Sequence of chain 1.B:
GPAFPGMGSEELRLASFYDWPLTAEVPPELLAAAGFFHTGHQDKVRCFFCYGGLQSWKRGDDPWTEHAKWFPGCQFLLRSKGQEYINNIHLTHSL

Sequence of chain 2.A:
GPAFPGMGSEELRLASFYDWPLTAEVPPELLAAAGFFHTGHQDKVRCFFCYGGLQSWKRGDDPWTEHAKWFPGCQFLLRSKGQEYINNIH

The small molecule below binds the protein below.
Small molecule (SMILES): CC(C)[C@H](NC(=O)[C@H](C)N)C(=O)N1CCC[C@H]1C(=O)N[C@@H](CC1=c2ccccc2=NC1)C(=O)O

Binding-site contacts:
Ligand atom CB contacts residue TRP95 of chain 2.A at 3.7 Å (hydrophobic).
Ligand atom CA contacts residue GLU104 of chain 2.A at 3.7 Å.
Ligand atom CA contacts residue ASP99 of chain 2.A at 3.6 Å.
Ligand atom CG2 contacts residue GLN93 of chain 2.A at 3.8 Å.
Ligand atom C contacts residue GLN93 of chain 2.A at 3.7 Å.
Ligand atom NE1 contacts residue VAL83 of chain 2.A at 3.5 Å (h-bond).
Ligand atom N contacts residue GLN93 of chain 2.A at 3.0 Å (h-bond).
Ligand atom C contacts residue LEU92 of chain 2.A at 3.6 Å (hydrophobic).
Ligand atom O contacts residue LEU92 of chain 2.A at 3.4 Å.
Ligand atom CZ2 contacts residue THR77 of chain 2.A at 3.8 Å.
Ligand atom CB contacts residue GLN93 of chain 2.A at 3.4 Å.
Ligand atom CA contacts residue GLY91 of chain 2.A at 3.2 Å.
Ligand atom CB contacts residue GLN93 of chain 2.A at 3.3 Å.
Ligand atom CD contacts residue TRP108 of chain 2.A at 3.6 Å (hydrophobic).
Ligand atom C contacts residue GLU104 of chain 2.A at 3.8 Å.
Ligand atom CB contacts residue GLU104 of chain 2.A at 3.8 Å.
Ligand atom N contacts residue LEU92 of chain 2.A at 3.7 Å.
Ligand atom CG contacts residue TRP108 of chain 2.A at 3.4 Å (hydrophobic).
Ligand atom CA contacts residue SER94 of chain 2.A at 3.5 Å.
Ligand atom CH2 contacts residue ARG84 of chain 2.A at 3.0 Å.
Ligand atom NE1 contacts residue LEU92 of chain 2.A at 3.1 Å (h-bond).
Ligand atom CA contacts residue GLN93 of chain 2.A at 3.4 Å.
Ligand atom O contacts residue GLN93 of chain 2.A at 2.9 Å (h-bond).
Ligand atom CD1 contacts residue GLY91 of chain 2.A at 3.4 Å.
Ligand atom O contacts residue GLU104 of chain 2.A at 3.3 Å (salt-bridge).
Ligand atom O contacts residue TRP108 of chain 2.A at 3.0 Å (h-bond).
Ligand atom N contacts residue GLU104 of chain 2.A at 3.0 Å (salt-bridge).
Ligand atom CD1 contacts residue GLN93 of chain 2.A at 3.6 Å.
Ligand atom CZ3 contacts residue ARG84 of chain 2.A at 3.5 Å.
Ligand atom CZ2 contacts residue LYS82 of chain 2.A at 3.6 Å.
Ligand atom N contacts residue ASP99 of chain 2.A at 2.7 Å (salt-bridge).
Ligand atom NE1 contacts residue GLY91 of chain 2.A at 3.3 Å.
Ligand atom CB contacts residue ASP99 of chain 2.A at 3.8 Å.
Ligand atom N contacts residue GLY91 of chain 2.A at 3.4 Å (h-bond).
Ligand atom C contacts residue GLY91 of chain 2.A at 3.8 Å.
Ligand atom CB contacts residue GLY91 of chain 2.A at 3.8 Å.
Ligand atom O contacts residue ARG97 of chain 1.B at 3.2 Å (salt-bridge).
Ligand atom CZ2 contacts residue ARG84 of chain 2.A at 3.5 Å.
Ligand atom CE2 contacts residue LYS82 of chain 2.A at 3.7 Å.
Ligand atom CD1 contacts residue LEU92 of chain 2.A at 3.4 Å (hydrophobic).